The protein below binds the small molecule below.
Small molecule (SMILES): CC(=O)N[C@@H]1[C@@H](O)[C@H](O)[C@@H](CO)O[C@H]1O

Sequence of chain 1.K:
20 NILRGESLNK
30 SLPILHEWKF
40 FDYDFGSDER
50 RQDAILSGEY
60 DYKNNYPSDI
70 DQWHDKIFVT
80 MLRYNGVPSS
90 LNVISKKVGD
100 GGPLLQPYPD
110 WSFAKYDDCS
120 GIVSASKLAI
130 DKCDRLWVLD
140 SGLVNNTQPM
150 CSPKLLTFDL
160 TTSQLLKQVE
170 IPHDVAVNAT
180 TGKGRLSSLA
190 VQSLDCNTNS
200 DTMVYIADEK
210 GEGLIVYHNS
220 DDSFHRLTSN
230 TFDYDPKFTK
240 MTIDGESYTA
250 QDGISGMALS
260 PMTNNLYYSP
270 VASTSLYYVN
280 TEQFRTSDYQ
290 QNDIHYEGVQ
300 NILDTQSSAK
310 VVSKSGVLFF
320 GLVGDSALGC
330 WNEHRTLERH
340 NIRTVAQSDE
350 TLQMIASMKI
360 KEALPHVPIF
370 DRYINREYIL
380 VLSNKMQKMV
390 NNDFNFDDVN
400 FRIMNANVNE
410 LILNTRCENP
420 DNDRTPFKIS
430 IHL

Binding-site contacts:
Ligand atom O5 contacts residue ASN28 of chain 1.K at 2.4 Å (h-bond).
Ligand atom C4 contacts residue ASN28 of chain 1.K at 4.2 Å.
Ligand atom C7 contacts residue ASN28 of chain 1.K at 3.8 Å.
Ligand atom N2 contacts residue ASN28 of chain 1.K at 2.9 Å (h-bond).
Ligand atom C5 contacts residue ASN28 of chain 1.K at 3.7 Å.
Ligand atom C2 contacts residue ASN28 of chain 1.K at 2.5 Å.
Ligand atom O7 contacts residue ASN28 of chain 1.K at 4.3 Å.
Ligand atom C1 contacts residue ASN28 of chain 1.K at 1.4 Å.
Ligand atom C3 contacts residue ASN28 of chain 1.K at 3.8 Å.